The small molecule below binds the protein below.
Small molecule (SMILES): CC(=O)N[C@H]1[C@H](O[C@H]2[C@H](O)[C@@H](NC(C)=O)CO[C@@H]2CO)O[C@H](CO)[C@@H](O[C@@H]2O[C@H](CO)[C@@H](O)[C@H](O[C@H]3O[C@H](CO)[C@@H](O)[C@H](O)[C@@H]3O)[C@@H]2O)[C@@H]1O

Binding-site contacts:
Ligand atom C1 contacts residue THR366 of chain 1.B at 3.4 Å.
Ligand atom O5 contacts residue ASN364 of chain 1.B at 2.4 Å (h-bond).
Ligand atom C3 contacts residue ASN364 of chain 1.B at 3.8 Å.
Ligand atom C5 contacts residue ASN364 of chain 1.B at 3.7 Å.
Ligand atom C5 contacts residue THR366 of chain 1.B at 3.7 Å.
Ligand atom C7 contacts residue ASN364 of chain 1.B at 4.1 Å.
Ligand atom C2 contacts residue ASN364 of chain 1.B at 2.5 Å.
Ligand atom O5 contacts residue THR366 of chain 1.B at 3.6 Å (h-bond).
Ligand atom C4 contacts residue ASN364 of chain 1.B at 4.3 Å.
Ligand atom C1 contacts residue ASN364 of chain 1.B at 1.4 Å.
Ligand atom N2 contacts residue ASN364 of chain 1.B at 2.9 Å (h-bond).
Ligand atom C6 contacts residue THR366 of chain 1.B at 4.1 Å.

Sequence of chain 1.B:
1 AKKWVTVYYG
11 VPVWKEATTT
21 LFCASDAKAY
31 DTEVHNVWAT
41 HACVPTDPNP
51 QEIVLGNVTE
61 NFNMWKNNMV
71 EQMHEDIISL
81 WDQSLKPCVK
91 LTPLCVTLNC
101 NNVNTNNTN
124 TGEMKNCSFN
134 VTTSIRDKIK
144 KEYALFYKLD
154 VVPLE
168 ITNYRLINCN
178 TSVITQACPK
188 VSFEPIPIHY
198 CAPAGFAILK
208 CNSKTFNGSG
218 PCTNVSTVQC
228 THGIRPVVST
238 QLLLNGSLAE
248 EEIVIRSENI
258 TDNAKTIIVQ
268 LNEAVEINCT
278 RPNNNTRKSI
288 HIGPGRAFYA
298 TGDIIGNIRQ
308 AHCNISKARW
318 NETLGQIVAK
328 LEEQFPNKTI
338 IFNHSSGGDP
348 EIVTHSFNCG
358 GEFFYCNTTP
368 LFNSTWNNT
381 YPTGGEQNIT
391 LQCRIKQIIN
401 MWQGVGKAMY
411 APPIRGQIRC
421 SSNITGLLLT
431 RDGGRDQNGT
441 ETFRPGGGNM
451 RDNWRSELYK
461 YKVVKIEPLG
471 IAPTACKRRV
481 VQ